The protein below binds the small molecule below.
Small molecule (SMILES): CC(=O)N[C@H]1[C@H](O[C@H]2[C@H](O)[C@@H](NC(C)=O)CO[C@@H]2CO)O[C@H](CO)[C@@H](O)[C@@H]1O

Sequence of chain 51.K:
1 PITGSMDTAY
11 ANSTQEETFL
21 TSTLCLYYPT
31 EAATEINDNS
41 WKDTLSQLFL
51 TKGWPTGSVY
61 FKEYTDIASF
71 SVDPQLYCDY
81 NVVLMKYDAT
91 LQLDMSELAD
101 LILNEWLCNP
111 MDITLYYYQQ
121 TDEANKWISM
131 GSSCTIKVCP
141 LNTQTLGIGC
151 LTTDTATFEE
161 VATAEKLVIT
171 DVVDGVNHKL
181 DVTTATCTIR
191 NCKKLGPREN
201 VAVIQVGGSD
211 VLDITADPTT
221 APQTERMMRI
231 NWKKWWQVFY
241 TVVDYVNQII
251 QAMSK

Binding-site contacts:
Ligand atom O5 contacts residue ASN12 of chain 51.K at 2.8 Å (h-bond).
Ligand atom O7 contacts residue ASN12 of chain 51.K at 3.6 Å.
Ligand atom C2 contacts residue ASN12 of chain 51.K at 3.3 Å.
Ligand atom C1 contacts residue ASN12 of chain 51.K at 2.2 Å.
Ligand atom C5 contacts residue ASN12 of chain 51.K at 4.2 Å.
Ligand atom C7 contacts residue ASN12 of chain 51.K at 3.9 Å.
Ligand atom N2 contacts residue ASN12 of chain 51.K at 3.8 Å.